The protein below binds the small molecule below.
Small molecule (SMILES): CC(=O)N[C@@H]1[C@@H](O)[C@H](O)[C@@H](CO)O[C@H]1O

Sequence of chain 29.D:
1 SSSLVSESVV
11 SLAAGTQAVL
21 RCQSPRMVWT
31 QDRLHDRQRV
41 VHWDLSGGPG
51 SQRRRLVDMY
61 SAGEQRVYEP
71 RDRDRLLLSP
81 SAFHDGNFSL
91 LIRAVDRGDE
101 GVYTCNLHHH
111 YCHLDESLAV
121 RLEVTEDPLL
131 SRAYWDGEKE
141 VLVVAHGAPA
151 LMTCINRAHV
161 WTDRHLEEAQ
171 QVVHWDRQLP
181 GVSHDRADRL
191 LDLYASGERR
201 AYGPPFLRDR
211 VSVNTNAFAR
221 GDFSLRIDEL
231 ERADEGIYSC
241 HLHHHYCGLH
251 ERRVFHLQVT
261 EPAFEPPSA

Binding-site contacts:
Ligand atom C6 contacts residue SER89 of chain 29.D at 3.6 Å.
Ligand atom O6 contacts residue LEU151 of chain 29.D at 3.4 Å.
Ligand atom C6 contacts residue LEU91 of chain 29.D at 4.2 Å (hydrophobic).
Ligand atom C5 contacts residue ASN87 of chain 29.D at 3.7 Å.
Ligand atom C1 contacts residue ASN87 of chain 29.D at 1.4 Å.
Ligand atom O6 contacts residue SER89 of chain 29.D at 2.8 Å (h-bond).
Ligand atom O4 contacts residue LEU151 of chain 29.D at 3.3 Å.
Ligand atom C5 contacts residue LEU151 of chain 29.D at 3.8 Å (hydrophobic).
Ligand atom C5 contacts residue SER89 of chain 29.D at 3.3 Å.
Ligand atom C2 contacts residue ASN87 of chain 29.D at 2.4 Å.
Ligand atom C4 contacts residue LEU151 of chain 29.D at 4.0 Å (hydrophobic).
Ligand atom O6 contacts residue LEU91 of chain 29.D at 4.0 Å.
Ligand atom C6 contacts residue LEU151 of chain 29.D at 3.7 Å (hydrophobic).
Ligand atom C8 contacts residue ILE155 of chain 29.D at 3.7 Å (hydrophobic).
Ligand atom C7 contacts residue ASN87 of chain 29.D at 3.8 Å.
Ligand atom N2 contacts residue ILE155 of chain 29.D at 4.1 Å.
Ligand atom O5 contacts residue ASN87 of chain 29.D at 2.3 Å (h-bond).
Ligand atom O7 contacts residue ASN87 of chain 29.D at 4.1 Å.
Ligand atom C3 contacts residue LEU151 of chain 29.D at 4.2 Å (hydrophobic).
Ligand atom C3 contacts residue ASN87 of chain 29.D at 3.8 Å.
Ligand atom O5 contacts residue SER89 of chain 29.D at 2.8 Å (h-bond).
Ligand atom C1 contacts residue SER89 of chain 29.D at 3.3 Å.
Ligand atom N2 contacts residue ASN87 of chain 29.D at 2.9 Å (h-bond).
Ligand atom C4 contacts residue ASN87 of chain 29.D at 4.2 Å.
Ligand atom C7 contacts residue ILE155 of chain 29.D at 4.3 Å (hydrophobic).